Binding-site contacts:
Ligand atom N contacts residue GLU126 of chain 1.Q at 3.4 Å (salt-bridge).
Ligand atom CG2 contacts residue THR125 of chain 1.Q at 3.9 Å.
Ligand atom CB contacts residue A2G1 of chain 1.UA at 4.2 Å.
Ligand atom CB contacts residue GLU126 of chain 1.Q at 4.0 Å.
Ligand atom O contacts residue THR125 of chain 1.Q at 3.9 Å.
Ligand atom CA contacts residue TYR97 of chain 1.Q at 4.3 Å (hydrophobic).
Ligand atom OG1 contacts residue A2G1 of chain 1.UA at 1.3 Å.
Ligand atom N contacts residue THR125 of chain 1.Q at 3.4 Å.
Ligand atom CA contacts residue THR125 of chain 1.Q at 3.5 Å.
Ligand atom C contacts residue GLU126 of chain 1.Q at 4.0 Å.
Ligand atom CA contacts residue A2G1 of chain 1.UA at 3.7 Å.
Ligand atom C contacts residue GLU126 of chain 1.Q at 3.8 Å.
Ligand atom CB contacts residue TYR97 of chain 1.Q at 2.8 Å (hydrophobic).
Ligand atom C contacts residue THR125 of chain 1.Q at 3.5 Å.
Ligand atom CA contacts residue THR125 of chain 1.Q at 4.1 Å.
Ligand atom N contacts residue THR125 of chain 1.Q at 3.7 Å.
Ligand atom O contacts residue TRP122 of chain 1.Q at 4.3 Å.
Ligand atom N contacts residue GLU126 of chain 1.Q at 2.9 Å (salt-bridge).
Ligand atom CG2 contacts residue A2G1 of chain 1.UA at 3.3 Å.
Ligand atom CA contacts residue GLU126 of chain 1.Q at 3.9 Å.
Ligand atom CB contacts residue A2G1 of chain 1.UA at 2.6 Å.
Ligand atom CG2 contacts residue TRP122 of chain 1.Q at 3.9 Å (hydrophobic).
Ligand atom N contacts residue A2G1 of chain 1.UA at 4.1 Å.
Ligand atom O contacts residue A2G1 of chain 1.UA at 4.3 Å.
Ligand atom CG1 contacts residue GLU126 of chain 1.Q at 4.4 Å.
Ligand atom CA contacts residue GLU126 of chain 1.Q at 3.7 Å.
Ligand atom CB contacts residue PRO103 of chain 1.Q at 4.2 Å (hydrophobic).
Ligand atom CG2 contacts residue GLU126 of chain 1.Q at 4.3 Å.
Ligand atom O contacts residue GLU126 of chain 1.Q at 4.1 Å.
Ligand atom OG1 contacts residue GLU126 of chain 1.Q at 3.4 Å (salt-bridge).
Ligand atom OG contacts residue A2G1 of chain 1.UA at 3.2 Å.
Ligand atom N contacts residue A2G1 of chain 1.UA at 4.4 Å.
Ligand atom C contacts residue A2G1 of chain 1.UA at 3.8 Å.

This protein binds this small molecule.
Small molecule (SMILES): CC(=O)NCC(=O)N[C@H](C(=O)N[C@H](C(=O)N[C@@H](CO)C(=O)N[C@@H](C)C=O)[C@@H](C)O)C(C)C

Sequence of chain 1.Q:
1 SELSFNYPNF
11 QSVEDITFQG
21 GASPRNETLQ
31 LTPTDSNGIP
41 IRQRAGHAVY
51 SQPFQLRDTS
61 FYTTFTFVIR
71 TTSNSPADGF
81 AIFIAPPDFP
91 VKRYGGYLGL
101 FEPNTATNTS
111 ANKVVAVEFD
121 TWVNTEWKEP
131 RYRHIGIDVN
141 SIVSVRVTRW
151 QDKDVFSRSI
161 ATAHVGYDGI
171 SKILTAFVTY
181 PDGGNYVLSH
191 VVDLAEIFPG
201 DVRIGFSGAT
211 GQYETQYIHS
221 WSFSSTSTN